Binding-site contacts:
Ligand atom O1 contacts residue LEU125 of chain 1.G at 3.1 Å (h-bond).
Ligand atom C6 contacts residue ILE142 of chain 1.G at 3.4 Å (hydrophobic).
Ligand atom C16 contacts residue HIS122 of chain 1.G at 2.5 Å.
Ligand atom N1 contacts residue LEU125 of chain 1.G at 2.9 Å (h-bond).
Ligand atom C18 contacts residue SER97 of chain 1.G at 3.2 Å.
Ligand atom O3 contacts residue LEU125 of chain 1.G at 2.9 Å (h-bond).
Ligand atom C15 contacts residue HIS122 of chain 1.G at 3.4 Å.
Ligand atom C14 contacts residue GLY68 of chain 1.G at 3.8 Å.
Ligand atom O2 contacts residue VAL69 of chain 1.G at 3.6 Å.
Ligand atom N2 contacts residue SER97 of chain 1.G at 3.5 Å (h-bond).
Ligand atom C16 contacts residue MET98 of chain 1.G at 3.6 Å (hydrophobic).
Ligand atom O3 contacts residue PRO124 of chain 1.G at 3.2 Å.
Ligand atom O2 contacts residue ILE70 of chain 1.G at 2.8 Å (h-bond).
Ligand atom O4 contacts residue GLY68 of chain 1.G at 3.2 Å (h-bond).
Ligand atom C15 contacts residue SER97 of chain 1.G at 2.3 Å.
Ligand atom C17 contacts residue SER97 of chain 1.G at 2.7 Å.
Ligand atom C1 contacts residue LEU125 of chain 1.G at 3.5 Å (hydrophobic).
Ligand atom O5 contacts residue ASN150 of chain 1.G at 3.8 Å.
Ligand atom C5 contacts residue ARG118 of chain 1.A at 3.3 Å.
Ligand atom C9 contacts residue GLY68 of chain 1.G at 3.2 Å.
Ligand atom C19 contacts residue SER97 of chain 1.G at 3.6 Å.
Ligand atom C24 contacts residue HIS122 of chain 1.G at 1.3 Å.
Ligand atom C14 contacts residue VAL69 of chain 1.G at 3.7 Å (hydrophobic).
Ligand atom O4 contacts residue SER97 of chain 1.G at 2.1 Å (h-bond).
Ligand atom C22 contacts residue HIS122 of chain 1.G at 3.3 Å.
Ligand atom C5 contacts residue ILE142 of chain 1.G at 3.7 Å (hydrophobic).
Ligand atom O5 contacts residue MET149 of chain 1.G at 3.3 Å.
Ligand atom C20 contacts residue HIS122 of chain 1.G at 3.6 Å.
Ligand atom C23 contacts residue MET149 of chain 1.G at 3.7 Å (hydrophobic).
Ligand atom O4 contacts residue MET98 of chain 1.G at 3.1 Å (h-bond).
Ligand atom O4 contacts residue HIS122 of chain 1.G at 3.6 Å (h-bond).
Ligand atom C23 contacts residue HIS122 of chain 1.G at 3.6 Å.
Ligand atom C4 contacts residue ARG118 of chain 1.A at 3.6 Å.
Ligand atom C24 contacts residue SER97 of chain 1.G at 2.5 Å.
Ligand atom C16 contacts residue SER97 of chain 1.G at 1.4 Å.
Ligand atom O4 contacts residue GLY67 of chain 1.G at 3.5 Å.
Ligand atom C17 contacts residue ILE70 of chain 1.G at 3.7 Å (hydrophobic).
Ligand atom N2 contacts residue GLY68 of chain 1.G at 2.9 Å (h-bond).
Ligand atom C10 contacts residue GLY68 of chain 1.G at 3.5 Å.
Ligand atom C17 contacts residue MET98 of chain 1.G at 3.5 Å (hydrophobic).

The small molecule below binds the protein below.
Small molecule (SMILES): CC(C)C[C@H](NC(=O)OCc1ccccc1)C(=O)N[C@@H](Cc1ccc(O)cc1)[C@H](C)O

Sequence of chain 1.A:
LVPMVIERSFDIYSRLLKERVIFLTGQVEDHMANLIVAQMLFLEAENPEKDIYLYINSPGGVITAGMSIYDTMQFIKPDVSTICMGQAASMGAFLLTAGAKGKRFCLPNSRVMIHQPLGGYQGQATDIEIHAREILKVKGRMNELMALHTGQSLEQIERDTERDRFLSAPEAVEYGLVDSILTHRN

Sequence of chain 1.G:
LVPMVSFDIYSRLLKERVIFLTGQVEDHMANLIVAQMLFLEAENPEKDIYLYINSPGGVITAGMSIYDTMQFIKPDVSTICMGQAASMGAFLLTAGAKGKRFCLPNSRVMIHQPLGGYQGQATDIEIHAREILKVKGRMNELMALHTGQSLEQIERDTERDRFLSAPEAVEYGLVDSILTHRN